Sequence of chain 1.A:
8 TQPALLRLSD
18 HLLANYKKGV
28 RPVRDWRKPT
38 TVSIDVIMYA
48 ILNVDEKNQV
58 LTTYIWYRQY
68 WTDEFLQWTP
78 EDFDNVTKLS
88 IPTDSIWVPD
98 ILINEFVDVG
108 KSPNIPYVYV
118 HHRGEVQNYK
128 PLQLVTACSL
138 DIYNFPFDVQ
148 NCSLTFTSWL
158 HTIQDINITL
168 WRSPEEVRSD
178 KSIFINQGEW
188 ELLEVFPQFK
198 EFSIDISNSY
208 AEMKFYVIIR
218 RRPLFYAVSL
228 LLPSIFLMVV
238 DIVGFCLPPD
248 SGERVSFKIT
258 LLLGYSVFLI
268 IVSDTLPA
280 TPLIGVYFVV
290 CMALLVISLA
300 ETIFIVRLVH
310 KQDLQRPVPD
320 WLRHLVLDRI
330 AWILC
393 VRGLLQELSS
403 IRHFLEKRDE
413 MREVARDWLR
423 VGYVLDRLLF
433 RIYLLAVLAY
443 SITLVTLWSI

The protein below binds the small molecule below.
Small molecule (SMILES): CC(=O)N[C@H]1[C@H](O[C@H]2[C@H](O)[C@@H](NC(C)=O)CO[C@@H]2CO)O[C@H](CO)[C@@H](O[C@@H]2O[C@H](CO)[C@@H](O)[C@H](O)[C@@H]2O)[C@@H]1O

Binding-site contacts:
Ligand atom C1 contacts residue PHE196 of chain 1.A at 4.1 Å (hydrophobic).
Ligand atom O7 contacts residue ASN164 of chain 1.A at 3.8 Å.
Ligand atom O5 contacts residue THR166 of chain 1.A at 3.6 Å.
Ligand atom O5 contacts residue ASN164 of chain 1.A at 2.4 Å (h-bond).
Ligand atom C6 contacts residue ILE165 of chain 1.A at 4.3 Å (hydrophobic).
Ligand atom C6 contacts residue PHE196 of chain 1.A at 4.5 Å (hydrophobic).
Ligand atom O4 contacts residue PHE196 of chain 1.A at 4.2 Å.
Ligand atom N2 contacts residue ILE160 of chain 1.A at 4.1 Å.
Ligand atom C5 contacts residue PHE196 of chain 1.A at 3.7 Å (hydrophobic).
Ligand atom C6 contacts residue THR166 of chain 1.A at 3.5 Å.
Ligand atom O6 contacts residue THR166 of chain 1.A at 3.4 Å.
Ligand atom C8 contacts residue PHE196 of chain 1.A at 4.0 Å (hydrophobic).
Ligand atom C2 contacts residue ASN164 of chain 1.A at 2.5 Å.
Ligand atom C3 contacts residue ASN164 of chain 1.A at 3.8 Å.
Ligand atom C7 contacts residue ASN164 of chain 1.A at 3.5 Å.
Ligand atom C8 contacts residue ILE160 of chain 1.A at 4.0 Å (hydrophobic).
Ligand atom C5 contacts residue THR166 of chain 1.A at 4.2 Å.
Ligand atom O5 contacts residue PHE196 of chain 1.A at 4.2 Å.
Ligand atom C4 contacts residue PHE196 of chain 1.A at 4.4 Å (hydrophobic).
Ligand atom O5 contacts residue ILE165 of chain 1.A at 4.1 Å.
Ligand atom C4 contacts residue ASN164 of chain 1.A at 4.2 Å.
Ligand atom N2 contacts residue ASN164 of chain 1.A at 2.9 Å (h-bond).
Ligand atom C5 contacts residue ASN164 of chain 1.A at 3.7 Å.
Ligand atom C1 contacts residue ASN164 of chain 1.A at 1.4 Å.